Sequence of chain 19.A:
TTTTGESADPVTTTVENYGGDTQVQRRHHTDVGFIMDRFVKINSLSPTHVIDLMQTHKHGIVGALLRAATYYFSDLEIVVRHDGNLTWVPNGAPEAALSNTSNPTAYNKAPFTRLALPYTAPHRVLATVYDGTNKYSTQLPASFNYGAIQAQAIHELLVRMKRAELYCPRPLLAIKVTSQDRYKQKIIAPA

Binding-site contacts:
Ligand atom O4S contacts residue ARG56 of chain 18.C at 2.5 Å (salt-bridge).
Ligand atom S2 contacts residue ARG135 of chain 19.B at 4.0 Å.
Ligand atom O1S contacts residue ASP58 of chain 18.C at 4.1 Å.
Ligand atom O2S contacts residue ASP59 of chain 18.C at 3.2 Å.
Ligand atom O6 contacts residue LYS193 of chain 19.A at 3.5 Å.
Ligand atom O5 contacts residue LYS193 of chain 19.A at 3.6 Å.
Ligand atom S1 contacts residue ASP58 of chain 18.C at 3.7 Å.
Ligand atom S2 contacts residue ASN88 of chain 18.C at 4.0 Å.
Ligand atom O1S contacts residue ASP59 of chain 18.C at 3.0 Å.
Ligand atom O2S contacts residue ARG56 of chain 18.C at 4.1 Å.
Ligand atom C5 contacts residue THR134 of chain 19.B at 3.9 Å.
Ligand atom O3S contacts residue LYS193 of chain 19.A at 3.1 Å (salt-bridge).
Ligand atom O3 contacts residue ASP59 of chain 18.C at 4.0 Å.
Ligand atom S1 contacts residue ASP59 of chain 18.C at 3.7 Å.
Ligand atom O1 contacts residue ASP133 of chain 19.B at 4.1 Å.
Ligand atom N2 contacts residue ARG56 of chain 18.C at 3.9 Å.
Ligand atom O5S contacts residue ASN88 of chain 18.C at 3.0 Å (h-bond).
Ligand atom O6S contacts residue ARG135 of chain 19.B at 3.7 Å.
Ligand atom O5S contacts residue ARG135 of chain 19.B at 3.6 Å.
Ligand atom O3S contacts residue THR134 of chain 19.B at 3.3 Å (h-bond).
Ligand atom O6 contacts residue ARG135 of chain 19.B at 3.6 Å.
Ligand atom O4 contacts residue THR195 of chain 19.A at 3.7 Å.
Ligand atom O6S contacts residue ASN88 of chain 18.C at 3.9 Å.
Ligand atom O5S contacts residue ARG56 of chain 18.C at 3.6 Å (salt-bridge).
Ligand atom C6 contacts residue THR134 of chain 19.B at 3.5 Å.
Ligand atom C3 contacts residue LYS193 of chain 19.A at 3.6 Å.
Ligand atom C1 contacts residue ASP133 of chain 19.B at 4.0 Å.
Ligand atom O5 contacts residue ARG135 of chain 19.B at 3.2 Å.
Ligand atom S2 contacts residue ARG56 of chain 18.C at 3.4 Å (salt-bridge).
Ligand atom O3 contacts residue ARG56 of chain 18.C at 3.9 Å.
Ligand atom O6B contacts residue LYS193 of chain 19.A at 4.1 Å.
Ligand atom C3 contacts residue ARG56 of chain 18.C at 3.9 Å.
Ligand atom C5 contacts residue ARG135 of chain 19.B at 4.1 Å.
Ligand atom O6S contacts residue ARG56 of chain 18.C at 3.7 Å.
Ligand atom C6 contacts residue ARG135 of chain 19.B at 3.8 Å.
Ligand atom C4 contacts residue LYS193 of chain 19.A at 3.4 Å.
Ligand atom C2 contacts residue LYS193 of chain 19.A at 3.6 Å.
Ligand atom O3 contacts residue LYS193 of chain 19.A at 2.8 Å (salt-bridge).
Ligand atom O6S contacts residue LYS193 of chain 19.A at 3.4 Å.
Ligand atom O2S contacts residue ASP58 of chain 18.C at 2.3 Å (salt-bridge).

This small molecule binds to this protein.
Small molecule (SMILES): O=C(O)[C@@H]1O[C@@H](O[C@H]2[C@H](O)[C@@H](NS(=O)(=O)O)[C@@H](O)O[C@@H]2COS(=O)(=O)O)[C@H](OS(=O)(=O)O)[C@@H](O)[C@@H]1O[C@H]1O[C@H](COS(=O)(=O)O)[C@@H](O)[C@H](O)[C@H]1NS(=O)(=O)O

Sequence of chain 19.B:
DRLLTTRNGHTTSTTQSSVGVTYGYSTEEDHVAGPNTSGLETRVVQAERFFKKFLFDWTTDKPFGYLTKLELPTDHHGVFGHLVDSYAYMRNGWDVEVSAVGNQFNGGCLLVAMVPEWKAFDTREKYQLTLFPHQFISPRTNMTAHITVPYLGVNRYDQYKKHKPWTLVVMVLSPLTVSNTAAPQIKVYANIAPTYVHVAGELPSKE

Sequence of chain 18.C:
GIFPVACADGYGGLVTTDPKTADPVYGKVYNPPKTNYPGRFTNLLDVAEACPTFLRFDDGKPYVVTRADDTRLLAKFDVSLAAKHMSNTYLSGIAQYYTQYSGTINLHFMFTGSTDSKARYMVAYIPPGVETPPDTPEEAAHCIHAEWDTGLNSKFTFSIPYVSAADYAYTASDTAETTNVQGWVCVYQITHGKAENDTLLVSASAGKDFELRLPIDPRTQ